This protein binds this small molecule.
Small molecule (SMILES): CC(=O)N[C@@H]1[C@@H](O)[C@H](O)[C@@H](CO)O[C@H]1O

Sequence of chain 1.G:
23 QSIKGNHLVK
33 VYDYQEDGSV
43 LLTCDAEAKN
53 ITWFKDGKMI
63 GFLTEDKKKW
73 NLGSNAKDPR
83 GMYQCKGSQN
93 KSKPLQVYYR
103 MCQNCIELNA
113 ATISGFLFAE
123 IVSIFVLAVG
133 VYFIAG

Binding-site contacts:
Ligand atom C5 contacts residue ASN92 of chain 1.G at 3.7 Å.
Ligand atom C8 contacts residue ASN92 of chain 1.G at 3.6 Å.
Ligand atom C2 contacts residue ASN92 of chain 1.G at 2.6 Å.
Ligand atom O7 contacts residue ASN92 of chain 1.G at 3.2 Å (h-bond).
Ligand atom O5 contacts residue ASN92 of chain 1.G at 2.4 Å (h-bond).
Ligand atom C3 contacts residue ASN92 of chain 1.G at 3.9 Å.
Ligand atom C4 contacts residue ASN92 of chain 1.G at 4.3 Å.
Ligand atom C7 contacts residue ASN92 of chain 1.G at 2.9 Å.
Ligand atom C1 contacts residue ASN92 of chain 1.G at 1.5 Å.
Ligand atom N2 contacts residue ASN92 of chain 1.G at 2.6 Å (h-bond).